This protein binds this small molecule.
Small molecule (SMILES): CC(=O)N[C@@H]1[C@@H](O)[C@H](O)[C@@H](CO)O[C@H]1O

Binding-site contacts:
Ligand atom C1 contacts residue ASN275 of chain 1.A at 1.4 Å.
Ligand atom O5 contacts residue ALA278 of chain 1.A at 3.6 Å.
Ligand atom C1 contacts residue ALA278 of chain 1.A at 4.2 Å (hydrophobic).
Ligand atom C5 contacts residue ASN275 of chain 1.A at 3.6 Å.
Ligand atom C6 contacts residue VAL333 of chain 1.A at 4.2 Å (hydrophobic).
Ligand atom O5 contacts residue ASN275 of chain 1.A at 2.4 Å (h-bond).
Ligand atom C2 contacts residue ASN275 of chain 1.A at 2.4 Å.
Ligand atom O7 contacts residue ASN275 of chain 1.A at 3.9 Å.
Ligand atom O6 contacts residue VAL333 of chain 1.A at 4.2 Å.
Ligand atom C5 contacts residue SER277 of chain 1.A at 4.4 Å.
Ligand atom O6 contacts residue SER277 of chain 1.A at 3.7 Å.
Ligand atom C6 contacts residue ALA278 of chain 1.A at 4.5 Å (hydrophobic).
Ligand atom O6 contacts residue ALA278 of chain 1.A at 3.6 Å.
Ligand atom C7 contacts residue ASN275 of chain 1.A at 3.5 Å.
Ligand atom C3 contacts residue ASN275 of chain 1.A at 3.8 Å.
Ligand atom C4 contacts residue ASN275 of chain 1.A at 4.2 Å.
Ligand atom N2 contacts residue ASN275 of chain 1.A at 2.8 Å (h-bond).

Sequence of chain 1.A:
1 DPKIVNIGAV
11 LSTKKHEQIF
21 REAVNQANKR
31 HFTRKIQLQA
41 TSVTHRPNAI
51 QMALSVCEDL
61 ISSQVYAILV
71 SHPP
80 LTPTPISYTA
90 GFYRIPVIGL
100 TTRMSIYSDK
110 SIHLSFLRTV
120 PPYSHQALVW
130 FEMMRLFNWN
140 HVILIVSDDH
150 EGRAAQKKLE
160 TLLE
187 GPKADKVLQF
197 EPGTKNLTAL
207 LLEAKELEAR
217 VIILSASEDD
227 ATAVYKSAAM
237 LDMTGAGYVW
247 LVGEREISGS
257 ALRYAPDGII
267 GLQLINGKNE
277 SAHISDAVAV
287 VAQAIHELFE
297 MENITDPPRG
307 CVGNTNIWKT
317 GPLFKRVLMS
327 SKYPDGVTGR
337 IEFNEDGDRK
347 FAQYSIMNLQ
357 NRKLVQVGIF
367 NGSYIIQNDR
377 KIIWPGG